Binding-site contacts:
Ligand atom C8 contacts residue ASN166 of chain 5.A at 4.0 Å.
Ligand atom O7 contacts residue ASN156 of chain 5.A at 3.7 Å.
Ligand atom O5 contacts residue ASN156 of chain 5.A at 2.3 Å (h-bond).
Ligand atom C4 contacts residue ASN156 of chain 5.A at 4.2 Å.
Ligand atom C1 contacts residue ASN156 of chain 5.A at 1.4 Å.
Ligand atom C2 contacts residue ASN156 of chain 5.A at 2.4 Å.
Ligand atom N2 contacts residue ASN156 of chain 5.A at 2.9 Å (h-bond).
Ligand atom C7 contacts residue ASN156 of chain 5.A at 3.5 Å.
Ligand atom C3 contacts residue ASN156 of chain 5.A at 3.8 Å.
Ligand atom C5 contacts residue ASN156 of chain 5.A at 3.6 Å.

The small molecule below binds the protein below.
Small molecule (SMILES): CC(=O)N[C@@H]1[C@@H](O)[C@H](O)[C@@H](CO)O[C@H]1O

Sequence of chain 5.A:
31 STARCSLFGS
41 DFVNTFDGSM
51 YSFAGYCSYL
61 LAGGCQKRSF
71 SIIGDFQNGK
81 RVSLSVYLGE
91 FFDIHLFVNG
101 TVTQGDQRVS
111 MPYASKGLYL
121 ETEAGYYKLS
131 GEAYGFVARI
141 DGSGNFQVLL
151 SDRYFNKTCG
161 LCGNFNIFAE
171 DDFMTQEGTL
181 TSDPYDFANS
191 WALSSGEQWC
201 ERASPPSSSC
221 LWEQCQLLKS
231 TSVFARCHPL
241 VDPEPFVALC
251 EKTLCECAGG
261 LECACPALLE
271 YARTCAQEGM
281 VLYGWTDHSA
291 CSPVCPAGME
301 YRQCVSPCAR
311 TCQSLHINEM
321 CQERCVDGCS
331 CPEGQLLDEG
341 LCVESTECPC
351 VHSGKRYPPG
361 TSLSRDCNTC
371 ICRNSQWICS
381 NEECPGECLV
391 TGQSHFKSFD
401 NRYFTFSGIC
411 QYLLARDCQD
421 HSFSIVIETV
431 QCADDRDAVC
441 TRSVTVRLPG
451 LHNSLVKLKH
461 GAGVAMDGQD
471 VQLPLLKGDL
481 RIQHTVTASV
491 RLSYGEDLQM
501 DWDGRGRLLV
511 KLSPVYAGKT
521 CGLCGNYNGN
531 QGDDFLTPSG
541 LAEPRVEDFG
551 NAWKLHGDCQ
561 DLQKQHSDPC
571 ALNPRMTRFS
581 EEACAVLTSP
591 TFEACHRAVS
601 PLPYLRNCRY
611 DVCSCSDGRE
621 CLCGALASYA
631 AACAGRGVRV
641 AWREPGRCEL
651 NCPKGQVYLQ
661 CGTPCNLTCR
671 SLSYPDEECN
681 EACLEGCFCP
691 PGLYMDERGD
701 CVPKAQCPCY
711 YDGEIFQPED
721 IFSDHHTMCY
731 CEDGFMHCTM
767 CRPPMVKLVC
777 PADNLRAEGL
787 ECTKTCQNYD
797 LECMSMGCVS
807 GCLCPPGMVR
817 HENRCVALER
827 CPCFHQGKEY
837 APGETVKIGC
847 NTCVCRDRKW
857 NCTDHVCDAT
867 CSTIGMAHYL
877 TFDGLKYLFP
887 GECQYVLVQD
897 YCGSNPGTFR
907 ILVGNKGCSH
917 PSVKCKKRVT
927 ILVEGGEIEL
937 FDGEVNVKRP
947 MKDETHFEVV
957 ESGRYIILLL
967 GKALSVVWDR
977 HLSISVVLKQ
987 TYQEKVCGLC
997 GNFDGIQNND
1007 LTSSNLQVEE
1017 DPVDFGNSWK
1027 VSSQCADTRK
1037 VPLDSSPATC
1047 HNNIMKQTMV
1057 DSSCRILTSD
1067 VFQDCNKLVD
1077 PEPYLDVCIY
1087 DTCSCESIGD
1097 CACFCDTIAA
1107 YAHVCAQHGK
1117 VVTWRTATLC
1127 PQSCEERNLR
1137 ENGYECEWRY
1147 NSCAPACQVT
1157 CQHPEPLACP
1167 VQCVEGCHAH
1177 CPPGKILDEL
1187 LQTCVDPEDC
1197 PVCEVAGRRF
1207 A